Sequence of chain 32.A:
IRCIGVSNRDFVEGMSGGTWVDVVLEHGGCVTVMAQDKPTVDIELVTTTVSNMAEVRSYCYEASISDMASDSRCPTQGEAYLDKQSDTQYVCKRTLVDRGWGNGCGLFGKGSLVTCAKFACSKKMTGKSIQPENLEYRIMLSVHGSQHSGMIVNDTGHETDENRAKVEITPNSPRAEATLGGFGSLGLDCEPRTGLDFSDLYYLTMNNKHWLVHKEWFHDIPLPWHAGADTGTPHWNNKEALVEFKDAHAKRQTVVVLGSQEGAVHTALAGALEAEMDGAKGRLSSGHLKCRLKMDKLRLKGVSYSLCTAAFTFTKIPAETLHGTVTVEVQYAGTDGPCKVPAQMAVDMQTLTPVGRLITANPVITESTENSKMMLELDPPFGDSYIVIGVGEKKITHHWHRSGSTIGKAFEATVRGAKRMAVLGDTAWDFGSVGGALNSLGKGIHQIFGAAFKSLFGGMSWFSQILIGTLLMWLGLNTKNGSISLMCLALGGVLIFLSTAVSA

This protein binds this small molecule.
Small molecule (SMILES): CC(=O)N[C@@H]1[C@@H](O)[C@H](O)[C@@H](CO)O[C@H]1O

Binding-site contacts:
Ligand atom C8 contacts residue ILE152 of chain 32.A at 4.3 Å (hydrophobic).
Ligand atom N2 contacts residue ASN154 of chain 32.A at 3.0 Å (h-bond).
Ligand atom O5 contacts residue HIS158 of chain 32.A at 3.8 Å.
Ligand atom C4 contacts residue THR160 of chain 32.A at 3.6 Å.
Ligand atom C3 contacts residue ASN154 of chain 32.A at 3.9 Å.
Ligand atom O7 contacts residue ASN154 of chain 32.A at 2.7 Å (h-bond).
Ligand atom O7 contacts residue THR160 of chain 32.A at 2.5 Å.
Ligand atom C2 contacts residue ASN154 of chain 32.A at 2.5 Å.
Ligand atom C2 contacts residue THR160 of chain 32.A at 2.7 Å.
Ligand atom C7 contacts residue THR160 of chain 32.A at 3.4 Å.
Ligand atom O7 contacts residue ASP161 of chain 32.A at 3.7 Å.
Ligand atom C1 contacts residue ASN154 of chain 32.A at 1.6 Å.
Ligand atom C3 contacts residue THR160 of chain 32.A at 3.9 Å.
Ligand atom C4 contacts residue ASN154 of chain 32.A at 4.3 Å.
Ligand atom C5 contacts residue THR160 of chain 32.A at 3.7 Å.
Ligand atom O5 contacts residue THR160 of chain 32.A at 3.2 Å.
Ligand atom C7 contacts residue ASN154 of chain 32.A at 3.0 Å.
Ligand atom C1 contacts residue THR160 of chain 32.A at 3.0 Å.
Ligand atom N2 contacts residue THR160 of chain 32.A at 3.5 Å.
Ligand atom C8 contacts residue VAL153 of chain 32.A at 4.4 Å (hydrophobic).
Ligand atom C6 contacts residue THR160 of chain 32.A at 3.7 Å.
Ligand atom O3 contacts residue THR160 of chain 32.A at 4.3 Å.
Ligand atom C8 contacts residue ASN154 of chain 32.A at 4.1 Å.
Ligand atom C6 contacts residue HIS158 of chain 32.A at 4.0 Å.
Ligand atom O5 contacts residue ASN154 of chain 32.A at 2.4 Å (h-bond).
Ligand atom C5 contacts residue ASN154 of chain 32.A at 3.8 Å.
Ligand atom O6 contacts residue HIS158 of chain 32.A at 3.4 Å (h-bond).